Sequence of chain 1.A:
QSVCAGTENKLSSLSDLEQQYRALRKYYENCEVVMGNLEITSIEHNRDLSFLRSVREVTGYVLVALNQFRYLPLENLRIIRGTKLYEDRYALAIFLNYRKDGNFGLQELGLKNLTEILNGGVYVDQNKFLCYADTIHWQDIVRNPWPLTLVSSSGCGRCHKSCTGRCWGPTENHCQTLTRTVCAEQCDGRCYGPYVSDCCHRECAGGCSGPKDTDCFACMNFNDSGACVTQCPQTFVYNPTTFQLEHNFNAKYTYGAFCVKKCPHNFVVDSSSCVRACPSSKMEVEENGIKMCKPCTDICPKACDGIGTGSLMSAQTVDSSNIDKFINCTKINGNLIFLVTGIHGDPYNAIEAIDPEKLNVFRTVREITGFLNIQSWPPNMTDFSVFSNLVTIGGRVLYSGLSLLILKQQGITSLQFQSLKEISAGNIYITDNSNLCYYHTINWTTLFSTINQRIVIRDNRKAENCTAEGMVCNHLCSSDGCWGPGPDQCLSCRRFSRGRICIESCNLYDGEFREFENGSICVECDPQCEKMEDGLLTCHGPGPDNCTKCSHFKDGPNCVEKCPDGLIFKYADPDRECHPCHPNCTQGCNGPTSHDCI

This small molecule binds to this protein.
Small molecule (SMILES): CC(=O)N[C@H]1[C@H](O[C@H]2[C@H](O)[C@@H](NC(C)=O)CO[C@@H]2CO)O[C@H](CO)[C@@H](O[C@@H]2O[C@H](CO[C@H]3O[C@H](CO)[C@@H](O)[C@H](O)[C@@H]3O)[C@@H](O)[C@H](O[C@H]3O[C@H](CO)[C@@H](O)[C@H](O)[C@@H]3O)[C@@H]2O)[C@@H]1O

Binding-site contacts:
Ligand atom O5 contacts residue ASN333 of chain 1.A at 2.2 Å (h-bond).
Ligand atom C4 contacts residue ASN333 of chain 1.A at 4.3 Å.
Ligand atom C2 contacts residue ASN333 of chain 1.A at 2.6 Å.
Ligand atom O7 contacts residue ASN333 of chain 1.A at 4.3 Å.
Ligand atom C7 contacts residue ILE332 of chain 1.A at 3.8 Å (hydrophobic).
Ligand atom C7 contacts residue ASN333 of chain 1.A at 3.9 Å.
Ligand atom C3 contacts residue ASN333 of chain 1.A at 3.9 Å.
Ligand atom C5 contacts residue ASN333 of chain 1.A at 3.6 Å.
Ligand atom N2 contacts residue ASN333 of chain 1.A at 3.2 Å (h-bond).
Ligand atom C1 contacts residue ASN333 of chain 1.A at 1.5 Å.
Ligand atom C8 contacts residue ILE332 of chain 1.A at 4.1 Å (hydrophobic).
Ligand atom O7 contacts residue ILE332 of chain 1.A at 3.0 Å.
Ligand atom C2 contacts residue ILE332 of chain 1.A at 4.1 Å (hydrophobic).
Ligand atom N2 contacts residue ILE332 of chain 1.A at 4.3 Å.